This protein binds this small molecule.
Small molecule (SMILES): CC(=O)N[C@@H]1[C@@H](O)[C@H](O)[C@@H](CO)O[C@H]1O

Binding-site contacts:
Ligand atom O6 contacts residue ASN1134 of chain 1.C at 4.2 Å.
Ligand atom C1 contacts residue ASN1134 of chain 1.C at 1.4 Å.
Ligand atom C3 contacts residue ASN1134 of chain 1.C at 3.8 Å.
Ligand atom O5 contacts residue ASN1134 of chain 1.C at 2.4 Å (h-bond).
Ligand atom C7 contacts residue ASN1134 of chain 1.C at 3.8 Å.
Ligand atom N2 contacts residue ASN1134 of chain 1.C at 2.9 Å (h-bond).
Ligand atom C4 contacts residue ASN1134 of chain 1.C at 4.2 Å.
Ligand atom O7 contacts residue ASN1134 of chain 1.C at 4.3 Å.
Ligand atom C2 contacts residue ASN1134 of chain 1.C at 2.5 Å.
Ligand atom C5 contacts residue ASN1134 of chain 1.C at 3.7 Å.
Ligand atom O6 contacts residue ILE1132 of chain 1.C at 4.1 Å.

Sequence of chain 1.C:
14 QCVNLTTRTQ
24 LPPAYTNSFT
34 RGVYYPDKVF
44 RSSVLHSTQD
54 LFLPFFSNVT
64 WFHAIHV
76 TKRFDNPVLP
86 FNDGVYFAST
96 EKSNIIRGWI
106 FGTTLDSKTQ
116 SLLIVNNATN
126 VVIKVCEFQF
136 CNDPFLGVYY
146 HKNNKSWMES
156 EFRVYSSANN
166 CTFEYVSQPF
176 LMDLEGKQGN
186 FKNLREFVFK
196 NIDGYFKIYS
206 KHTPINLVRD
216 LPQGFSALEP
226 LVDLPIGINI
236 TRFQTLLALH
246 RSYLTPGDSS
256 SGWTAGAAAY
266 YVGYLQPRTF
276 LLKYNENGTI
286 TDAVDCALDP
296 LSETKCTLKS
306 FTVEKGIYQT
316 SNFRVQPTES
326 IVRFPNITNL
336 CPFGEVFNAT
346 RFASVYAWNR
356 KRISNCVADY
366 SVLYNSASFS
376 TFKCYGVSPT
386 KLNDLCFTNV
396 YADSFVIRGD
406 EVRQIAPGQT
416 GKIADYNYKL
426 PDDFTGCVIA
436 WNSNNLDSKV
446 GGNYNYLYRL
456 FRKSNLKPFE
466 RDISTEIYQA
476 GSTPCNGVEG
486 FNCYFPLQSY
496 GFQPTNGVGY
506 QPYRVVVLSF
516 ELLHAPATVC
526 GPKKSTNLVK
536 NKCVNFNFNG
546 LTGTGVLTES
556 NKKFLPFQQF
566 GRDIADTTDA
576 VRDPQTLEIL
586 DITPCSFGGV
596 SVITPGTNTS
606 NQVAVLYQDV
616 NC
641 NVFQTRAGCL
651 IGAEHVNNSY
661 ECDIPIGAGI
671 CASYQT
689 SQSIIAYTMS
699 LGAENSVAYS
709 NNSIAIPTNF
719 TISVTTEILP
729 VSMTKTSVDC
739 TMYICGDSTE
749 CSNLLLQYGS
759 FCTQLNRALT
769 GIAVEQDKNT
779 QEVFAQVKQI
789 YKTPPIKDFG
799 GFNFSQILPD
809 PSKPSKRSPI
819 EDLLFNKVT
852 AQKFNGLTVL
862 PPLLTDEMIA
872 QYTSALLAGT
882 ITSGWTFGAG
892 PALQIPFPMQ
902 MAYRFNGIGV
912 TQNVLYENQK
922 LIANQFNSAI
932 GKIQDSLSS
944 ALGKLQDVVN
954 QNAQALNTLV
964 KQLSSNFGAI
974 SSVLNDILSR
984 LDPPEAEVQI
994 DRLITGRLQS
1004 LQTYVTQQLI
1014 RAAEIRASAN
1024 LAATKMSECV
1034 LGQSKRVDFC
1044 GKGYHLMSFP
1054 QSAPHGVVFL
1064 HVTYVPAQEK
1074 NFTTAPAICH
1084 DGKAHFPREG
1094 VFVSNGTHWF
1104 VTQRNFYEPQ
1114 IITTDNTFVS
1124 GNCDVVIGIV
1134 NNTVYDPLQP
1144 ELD